Binding-site contacts:
Ligand atom C10 contacts residue HIS91 of chain 1.B at 3.8 Å.
Ligand atom C9 contacts residue HIS91 of chain 1.B at 3.7 Å.
Ligand atom CL contacts residue ASN64 of chain 1.B at 2.8 Å.
Ligand atom C22 contacts residue LEU197 of chain 1.B at 3.9 Å (hydrophobic).
Ligand atom N1 contacts residue THR198 of chain 1.B at 2.8 Å (h-bond).
Ligand atom C17 contacts residue HIS93 of chain 1.B at 3.6 Å.
Ligand atom S4 contacts residue THR198 of chain 1.B at 3.9 Å.
Ligand atom O15 contacts residue ASN64 of chain 1.B at 3.7 Å.
Ligand atom C17 contacts residue HIS66 of chain 1.B at 3.3 Å.
Ligand atom C9 contacts residue GLN89 of chain 1.B at 3.4 Å.
Ligand atom C7 contacts residue THR199 of chain 1.B at 3.9 Å.
Ligand atom O5 contacts residue ZN1 of chain 1.G at 3.2 Å.
Ligand atom O6 contacts residue LEU197 of chain 1.B at 3.2 Å.
Ligand atom O6 contacts residue THR199 of chain 1.B at 3.9 Å.
Ligand atom O6 contacts residue THR198 of chain 1.B at 3.0 Å (h-bond).
Ligand atom C12 contacts residue ZN1 of chain 1.G at 3.3 Å.
Ligand atom C17 contacts residue SER67 of chain 1.B at 3.5 Å.
Ligand atom N1 contacts residue ZN1 of chain 1.G at 1.9 Å.
Ligand atom N1 contacts residue HIS91 of chain 1.B at 3.3 Å (h-bond).
Ligand atom C7 contacts residue HIS91 of chain 1.B at 3.2 Å.
Ligand atom O5 contacts residue VAL119 of chain 1.B at 3.9 Å.
Ligand atom N1 contacts residue HIS117 of chain 1.B at 3.3 Å (h-bond).
Ligand atom O15 contacts residue HIS66 of chain 1.B at 3.6 Å.
Ligand atom C17 contacts residue TYR6 of chain 1.B at 3.2 Å (hydrophobic).
Ligand atom CL contacts residue GLN89 of chain 1.B at 3.9 Å.
Ligand atom S4 contacts residue ZN1 of chain 1.G at 3.1 Å.
Ligand atom N1 contacts residue HIS93 of chain 1.B at 3.3 Å (h-bond).
Ligand atom O5 contacts residue HIS91 of chain 1.B at 3.4 Å.
Ligand atom O15 contacts residue SER67 of chain 1.B at 3.6 Å.
Ligand atom C8 contacts residue HIS91 of chain 1.B at 3.4 Å.
Ligand atom O16 contacts residue TYR6 of chain 1.B at 3.5 Å (h-bond).
Ligand atom O16 contacts residue THR199 of chain 1.B at 3.4 Å.
Ligand atom C7 contacts residue ZN1 of chain 1.G at 3.5 Å.
Ligand atom O16 contacts residue HIS93 of chain 1.B at 3.4 Å.
Ligand atom C12 contacts residue HIS91 of chain 1.B at 3.0 Å.
Ligand atom C11 contacts residue HIS91 of chain 1.B at 3.5 Å.
Ligand atom S21 contacts residue VAL119 of chain 1.B at 3.8 Å.
Ligand atom S4 contacts residue HIS91 of chain 1.B at 3.7 Å.
Ligand atom N1 contacts residue GLU104 of chain 1.B at 3.9 Å.
Ligand atom C12 contacts residue THR199 of chain 1.B at 3.7 Å.

Sequence of chain 1.B:
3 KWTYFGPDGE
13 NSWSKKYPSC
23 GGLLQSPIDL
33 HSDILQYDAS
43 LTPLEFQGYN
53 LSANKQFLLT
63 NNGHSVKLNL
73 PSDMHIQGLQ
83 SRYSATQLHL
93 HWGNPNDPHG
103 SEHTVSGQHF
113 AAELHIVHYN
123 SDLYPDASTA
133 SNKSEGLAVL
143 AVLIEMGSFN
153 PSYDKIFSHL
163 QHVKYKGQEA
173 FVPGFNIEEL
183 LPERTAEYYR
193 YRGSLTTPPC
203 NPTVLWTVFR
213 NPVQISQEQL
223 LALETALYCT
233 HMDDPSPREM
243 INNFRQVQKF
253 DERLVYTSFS

A protein and the small-molecule ligand that binds it are described below.
Small molecule (SMILES): COC(=O)c1cc(S(N)(=O)=O)c(SC2CCCCC2)cc1Cl